Sequence of chain 1.A:
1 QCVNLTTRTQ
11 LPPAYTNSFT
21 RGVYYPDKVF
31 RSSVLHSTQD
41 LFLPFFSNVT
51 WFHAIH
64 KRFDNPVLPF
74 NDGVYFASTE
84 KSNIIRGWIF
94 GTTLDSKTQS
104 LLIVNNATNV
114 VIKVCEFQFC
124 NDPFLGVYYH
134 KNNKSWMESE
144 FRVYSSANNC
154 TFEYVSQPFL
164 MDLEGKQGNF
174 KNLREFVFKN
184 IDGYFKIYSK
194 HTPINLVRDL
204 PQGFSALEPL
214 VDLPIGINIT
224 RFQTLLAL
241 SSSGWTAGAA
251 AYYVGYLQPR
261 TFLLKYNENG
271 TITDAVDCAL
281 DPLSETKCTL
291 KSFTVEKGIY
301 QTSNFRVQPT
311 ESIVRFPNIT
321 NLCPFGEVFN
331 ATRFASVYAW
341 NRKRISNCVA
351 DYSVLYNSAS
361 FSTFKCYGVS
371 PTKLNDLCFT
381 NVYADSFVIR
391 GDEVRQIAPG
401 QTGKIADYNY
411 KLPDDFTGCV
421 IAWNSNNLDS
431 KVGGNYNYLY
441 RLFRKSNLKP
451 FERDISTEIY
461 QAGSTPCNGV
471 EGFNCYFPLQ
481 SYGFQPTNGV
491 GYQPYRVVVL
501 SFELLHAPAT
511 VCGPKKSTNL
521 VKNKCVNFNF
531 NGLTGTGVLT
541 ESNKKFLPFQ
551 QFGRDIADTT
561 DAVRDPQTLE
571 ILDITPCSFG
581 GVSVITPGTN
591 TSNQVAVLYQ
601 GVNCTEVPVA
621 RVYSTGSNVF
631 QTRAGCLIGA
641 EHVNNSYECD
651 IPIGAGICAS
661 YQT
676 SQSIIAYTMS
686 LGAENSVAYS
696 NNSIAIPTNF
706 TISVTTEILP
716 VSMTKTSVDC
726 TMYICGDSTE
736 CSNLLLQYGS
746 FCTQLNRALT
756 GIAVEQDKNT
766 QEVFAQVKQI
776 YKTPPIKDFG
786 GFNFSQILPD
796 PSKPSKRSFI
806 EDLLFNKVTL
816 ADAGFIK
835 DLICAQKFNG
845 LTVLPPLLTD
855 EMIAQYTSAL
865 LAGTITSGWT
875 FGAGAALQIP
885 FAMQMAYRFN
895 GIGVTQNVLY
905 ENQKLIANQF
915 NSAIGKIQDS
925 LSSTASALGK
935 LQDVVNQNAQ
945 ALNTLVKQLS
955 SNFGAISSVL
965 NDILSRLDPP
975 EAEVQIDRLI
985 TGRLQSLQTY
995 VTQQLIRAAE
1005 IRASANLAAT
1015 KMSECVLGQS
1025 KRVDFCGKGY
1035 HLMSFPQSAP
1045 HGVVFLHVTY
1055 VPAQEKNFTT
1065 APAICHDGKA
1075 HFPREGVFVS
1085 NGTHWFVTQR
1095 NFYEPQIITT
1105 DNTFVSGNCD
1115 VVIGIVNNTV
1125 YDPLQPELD

The protein below binds the small molecule below.
Small molecule (SMILES): CC(=O)N[C@@H]1[C@@H](O)[C@H](O)[C@@H](CO)O[C@H]1O

Binding-site contacts:
Ligand atom C7 contacts residue GLN913 of chain 1.A at 4.5 Å.
Ligand atom C1 contacts residue ASN704 of chain 1.A at 1.4 Å.
Ligand atom O7 contacts residue GLN913 of chain 1.A at 4.3 Å.
Ligand atom O3 contacts residue LEU909 of chain 1.A at 3.9 Å.
Ligand atom C7 contacts residue ASN704 of chain 1.A at 4.1 Å.
Ligand atom O7 contacts residue LEU909 of chain 1.A at 4.4 Å.
Ligand atom C2 contacts residue ASN704 of chain 1.A at 2.5 Å.
Ligand atom N2 contacts residue ASN704 of chain 1.A at 2.8 Å (h-bond).
Ligand atom O5 contacts residue ASN704 of chain 1.A at 2.4 Å (h-bond).
Ligand atom C8 contacts residue GLN913 of chain 1.A at 4.2 Å.
Ligand atom C1 contacts residue GLN1058 of chain 1.A at 4.0 Å.
Ligand atom C8 contacts residue PHE705 of chain 1.A at 4.1 Å (hydrophobic).
Ligand atom N2 contacts residue PHE705 of chain 1.A at 4.3 Å.
Ligand atom C7 contacts residue PHE705 of chain 1.A at 4.3 Å (hydrophobic).
Ligand atom N2 contacts residue GLN1058 of chain 1.A at 4.4 Å.
Ligand atom C5 contacts residue ASN704 of chain 1.A at 3.6 Å.
Ligand atom C4 contacts residue ASN704 of chain 1.A at 4.3 Å.
Ligand atom C8 contacts residue THR706 of chain 1.A at 4.2 Å.
Ligand atom C3 contacts residue ASN704 of chain 1.A at 3.8 Å.